Binding-site contacts:
Ligand atom O3' contacts residue ARG95 of chain 1.C at 3.2 Å (salt-bridge).
Ligand atom C6' contacts residue TRP90 of chain 1.C at 3.5 Å (hydrophobic).
Ligand atom O2B contacts residue MG1 of chain 1.Y at 2.2 Å.
Ligand atom O4' contacts residue GLU198 of chain 1.C at 2.8 Å (salt-bridge).
Ligand atom O6' contacts residue TRP90 of chain 1.C at 3.5 Å.
Ligand atom C3' contacts residue ASP111 of chain 1.C at 3.4 Å.
Ligand atom O2' contacts residue ASP111 of chain 1.C at 3.2 Å (salt-bridge).
Ligand atom C2 contacts residue TRP90 of chain 1.C at 3.5 Å (hydrophobic).
Ligand atom O4 contacts residue TRP90 of chain 1.C at 3.2 Å (h-bond).
Ligand atom N3 contacts residue TYR29 of chain 1.C at 3.5 Å.
Ligand atom O2A contacts residue ASP113 of chain 1.C at 3.0 Å (salt-bridge).
Ligand atom O2C contacts residue PRO27 of chain 1.C at 2.9 Å (h-bond).
Ligand atom O3' contacts residue ASP111 of chain 1.C at 3.2 Å (salt-bridge).
Ligand atom O2A contacts residue MG1 of chain 1.Y at 2.2 Å.
Ligand atom O4 contacts residue GLY89 of chain 1.C at 3.1 Å.
Ligand atom O3C contacts residue HIS112 of chain 1.C at 3.4 Å (h-bond).
Ligand atom O2 contacts residue PRO94 of chain 1.C at 3.5 Å.
Ligand atom O2' contacts residue HIS174 of chain 1.C at 3.2 Å.
Ligand atom O1B contacts residue ASN230 of chain 1.C at 3.4 Å.
Ligand atom O2 contacts residue PRO27 of chain 1.C at 3.5 Å.
Ligand atom O3C contacts residue ASP111 of chain 1.C at 3.2 Å (salt-bridge).
Ligand atom O4 contacts residue ASN87 of chain 1.C at 3.3 Å (h-bond).
Ligand atom O2C contacts residue HIS112 of chain 1.C at 3.1 Å (h-bond).
Ligand atom O2B contacts residue ASP113 of chain 1.C at 3.4 Å (salt-bridge).
Ligand atom O6' contacts residue GLU198 of chain 1.C at 3.5 Å (salt-bridge).
Ligand atom C2C contacts residue HIS112 of chain 1.C at 3.5 Å.
Ligand atom C4 contacts residue TRP90 of chain 1.C at 3.5 Å (hydrophobic).
Ligand atom C3C contacts residue HIS112 of chain 1.C at 3.5 Å.
Ligand atom O4 contacts residue ASP60 of chain 1.C at 3.3 Å (salt-bridge).
Ligand atom N3 contacts residue ASP60 of chain 1.C at 2.8 Å (salt-bridge).
Ligand atom C4' contacts residue GLU198 of chain 1.C at 3.5 Å.
Ligand atom PB contacts residue MG1 of chain 1.Y at 3.3 Å.
Ligand atom O3' contacts residue PRO173 of chain 1.C at 3.1 Å.
Ligand atom PA contacts residue MG1 of chain 1.Y at 3.4 Å.
Ligand atom C4C contacts residue ASP111 of chain 1.C at 3.4 Å.
Ligand atom C4 contacts residue ASP60 of chain 1.C at 3.5 Å.
Ligand atom O2B contacts residue ASN230 of chain 1.C at 3.4 Å (h-bond).
Ligand atom N3 contacts residue TRP90 of chain 1.C at 3.2 Å (h-bond).
Ligand atom O2' contacts residue TRP224 of chain 1.C at 3.2 Å (h-bond).
Ligand atom O3C contacts residue PRO27 of chain 1.C at 3.0 Å (h-bond).

Sequence of chain 1.C:
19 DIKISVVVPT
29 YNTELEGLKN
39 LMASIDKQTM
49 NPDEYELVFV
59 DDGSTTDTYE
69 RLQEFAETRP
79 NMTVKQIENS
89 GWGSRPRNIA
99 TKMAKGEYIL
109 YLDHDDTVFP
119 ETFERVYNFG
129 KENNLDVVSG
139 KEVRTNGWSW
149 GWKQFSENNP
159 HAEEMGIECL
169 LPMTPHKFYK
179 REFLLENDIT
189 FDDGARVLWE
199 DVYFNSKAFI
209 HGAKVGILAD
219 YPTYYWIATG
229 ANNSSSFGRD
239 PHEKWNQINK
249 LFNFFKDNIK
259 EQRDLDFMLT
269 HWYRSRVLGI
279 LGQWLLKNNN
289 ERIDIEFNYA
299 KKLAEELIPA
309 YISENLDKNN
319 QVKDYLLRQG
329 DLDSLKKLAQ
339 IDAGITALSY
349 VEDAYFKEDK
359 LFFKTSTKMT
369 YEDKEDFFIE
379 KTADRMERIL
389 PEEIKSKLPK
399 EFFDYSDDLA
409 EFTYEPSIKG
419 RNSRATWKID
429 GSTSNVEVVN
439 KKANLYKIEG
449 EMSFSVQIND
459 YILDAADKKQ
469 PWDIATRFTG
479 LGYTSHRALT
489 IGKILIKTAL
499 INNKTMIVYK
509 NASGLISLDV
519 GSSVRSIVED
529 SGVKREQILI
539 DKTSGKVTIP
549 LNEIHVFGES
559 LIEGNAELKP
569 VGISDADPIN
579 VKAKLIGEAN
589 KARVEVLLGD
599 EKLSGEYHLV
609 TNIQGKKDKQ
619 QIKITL

A small-molecule ligand and the protein it binds are described below.
Small molecule (SMILES): O=c1ccn([C@@H]2O[C@H](CO[P](=O)(O)O[P](=O)(O)O[C@H]3O[C@H](CO)[C@@H](O)[C@H](O)[C@H]3O)[C@@H](O)[C@H]2O)c(=O)[nH]1